The protein below binds the small molecule below.
Small molecule (SMILES): Cc1cc(CCCCCCCOc2ccc(C3=N[C@@H](C)CO3)cc2)on1

Sequence of chain 2.C:
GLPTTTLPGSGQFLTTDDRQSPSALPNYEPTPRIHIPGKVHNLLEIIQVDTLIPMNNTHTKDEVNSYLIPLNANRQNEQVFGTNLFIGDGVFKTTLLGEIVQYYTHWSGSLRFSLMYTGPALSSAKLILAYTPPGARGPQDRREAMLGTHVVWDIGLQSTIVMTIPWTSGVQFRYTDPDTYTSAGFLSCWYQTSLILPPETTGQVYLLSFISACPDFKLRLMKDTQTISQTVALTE

Binding-site contacts:
Ligand atom O1B contacts residue ILE104 of chain 2.A at 3.8 Å.
Ligand atom C31 contacts residue PRO174 of chain 2.A at 3.4 Å (hydrophobic).
Ligand atom C5B contacts residue LEU106 of chain 2.A at 3.7 Å (hydrophobic).
Ligand atom C3C contacts residue TYR128 of chain 2.A at 3.9 Å (hydrophobic).
Ligand atom C3C contacts residue VAL188 of chain 2.A at 3.3 Å (hydrophobic).
Ligand atom O1 contacts residue VAL188 of chain 2.A at 3.8 Å.
Ligand atom C2C contacts residue VAL188 of chain 2.A at 3.2 Å (hydrophobic).
Ligand atom C5C contacts residue ILE104 of chain 2.A at 3.5 Å (hydrophobic).
Ligand atom C1B contacts residue MET221 of chain 2.A at 4.0 Å (hydrophobic).
Ligand atom C2B contacts residue MET221 of chain 2.A at 3.6 Å (hydrophobic).
Ligand atom C31 contacts residue SER175 of chain 2.A at 3.6 Å.
Ligand atom C4 contacts residue TYR152 of chain 2.A at 3.9 Å (hydrophobic).
Ligand atom C6C contacts residue MET221 of chain 2.A at 3.7 Å (hydrophobic).
Ligand atom C7C contacts residue TYR128 of chain 2.A at 3.6 Å (hydrophobic).
Ligand atom O1 contacts residue ALA24 of chain 2.C at 3.6 Å.
Ligand atom C4 contacts residue MET224 of chain 2.A at 3.8 Å (hydrophobic).
Ligand atom C3B contacts residue MET221 of chain 2.A at 4.0 Å (hydrophobic).
Ligand atom C3 contacts residue PHE186 of chain 2.A at 3.8 Å (hydrophobic).
Ligand atom N2 contacts residue ALA24 of chain 2.C at 3.4 Å.
Ligand atom C5 contacts residue PHE186 of chain 2.A at 3.5 Å (hydrophobic).
Ligand atom C6C contacts residue VAL191 of chain 2.A at 3.2 Å (hydrophobic).
Ligand atom C4 contacts residue PHE186 of chain 2.A at 3.6 Å (hydrophobic).
Ligand atom O1 contacts residue TYR152 of chain 2.A at 3.9 Å.
Ligand atom C5 contacts residue TYR152 of chain 2.A at 3.8 Å (hydrophobic).
Ligand atom O1B contacts residue MET221 of chain 2.A at 3.4 Å.
Ligand atom O1B contacts residue TYR128 of chain 2.A at 3.9 Å.
Ligand atom CM1 contacts residue SER107 of chain 2.A at 3.6 Å.
Ligand atom N2 contacts residue PRO174 of chain 2.A at 3.9 Å.
Ligand atom C4C contacts residue ILE104 of chain 2.A at 3.7 Å (hydrophobic).
Ligand atom C4C contacts residue TYR152 of chain 2.A at 3.8 Å (hydrophobic).
Ligand atom C31 contacts residue ALA150 of chain 2.A at 3.5 Å (hydrophobic).
Ligand atom O1 contacts residue PHE186 of chain 2.A at 3.5 Å.
Ligand atom N2 contacts residue PHE186 of chain 2.A at 3.7 Å.
Ligand atom C5B contacts residue TYR197 of chain 2.A at 3.7 Å (hydrophobic).
Ligand atom C31 contacts residue VAL176 of chain 2.A at 3.3 Å (hydrophobic).
Ligand atom C1C contacts residue TYR152 of chain 2.A at 4.0 Å (hydrophobic).
Ligand atom C6B contacts residue TYR197 of chain 2.A at 3.6 Å (hydrophobic).
Ligand atom C5C contacts residue TYR128 of chain 2.A at 3.5 Å (hydrophobic).
Ligand atom C7C contacts residue TYR197 of chain 2.A at 3.8 Å (hydrophobic).
Ligand atom C3 contacts residue PRO174 of chain 2.A at 3.8 Å (hydrophobic).

Sequence of chain 2.A:
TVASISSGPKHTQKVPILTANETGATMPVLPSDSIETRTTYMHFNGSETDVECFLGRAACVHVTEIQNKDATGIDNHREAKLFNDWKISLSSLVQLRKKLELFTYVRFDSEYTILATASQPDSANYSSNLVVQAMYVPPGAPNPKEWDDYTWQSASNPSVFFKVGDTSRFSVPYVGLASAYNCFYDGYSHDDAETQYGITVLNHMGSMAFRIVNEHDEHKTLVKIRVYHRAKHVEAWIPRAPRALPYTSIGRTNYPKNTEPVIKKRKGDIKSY